A small-molecule ligand and the protein it binds are described below.
Small molecule (SMILES): CC(=O)N[C@@H]1[C@@H](O)[C@H](O)[C@@H](CO)O[C@H]1O

Binding-site contacts:
Ligand atom O5 contacts residue THR112 of chain 1.A at 3.3 Å (h-bond).
Ligand atom C1 contacts residue THR112 of chain 1.A at 3.4 Å.
Ligand atom N2 contacts residue ASN110 of chain 1.A at 2.8 Å (h-bond).
Ligand atom O5 contacts residue ASN110 of chain 1.A at 2.4 Å (h-bond).
Ligand atom C1 contacts residue ASN110 of chain 1.A at 1.4 Å.
Ligand atom C6 contacts residue TYR108 of chain 1.A at 3.7 Å (hydrophobic).
Ligand atom C3 contacts residue ASN110 of chain 1.A at 3.8 Å.
Ligand atom C5 contacts residue ASN110 of chain 1.A at 3.7 Å.
Ligand atom C7 contacts residue ASN110 of chain 1.A at 3.2 Å.
Ligand atom O7 contacts residue ASN110 of chain 1.A at 2.9 Å (h-bond).
Ligand atom C2 contacts residue ASN110 of chain 1.A at 2.4 Å.
Ligand atom C5 contacts residue THR112 of chain 1.A at 3.4 Å.
Ligand atom O6 contacts residue TYR108 of chain 1.A at 3.6 Å.
Ligand atom C4 contacts residue ASN110 of chain 1.A at 4.3 Å.
Ligand atom C6 contacts residue THR112 of chain 1.A at 4.1 Å.
Ligand atom O5 contacts residue TYR108 of chain 1.A at 4.4 Å.

Sequence of chain 1.A:
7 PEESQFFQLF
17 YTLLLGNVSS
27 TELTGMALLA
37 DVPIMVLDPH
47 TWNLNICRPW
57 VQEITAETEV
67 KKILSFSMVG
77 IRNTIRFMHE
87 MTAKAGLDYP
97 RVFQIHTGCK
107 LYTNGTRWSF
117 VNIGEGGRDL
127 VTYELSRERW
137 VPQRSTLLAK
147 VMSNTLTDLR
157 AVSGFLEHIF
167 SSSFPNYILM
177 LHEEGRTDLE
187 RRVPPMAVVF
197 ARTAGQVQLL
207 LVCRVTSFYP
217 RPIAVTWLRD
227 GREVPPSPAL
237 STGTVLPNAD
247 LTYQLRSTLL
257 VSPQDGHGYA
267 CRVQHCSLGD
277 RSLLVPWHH